Sequence of chain 1.D:
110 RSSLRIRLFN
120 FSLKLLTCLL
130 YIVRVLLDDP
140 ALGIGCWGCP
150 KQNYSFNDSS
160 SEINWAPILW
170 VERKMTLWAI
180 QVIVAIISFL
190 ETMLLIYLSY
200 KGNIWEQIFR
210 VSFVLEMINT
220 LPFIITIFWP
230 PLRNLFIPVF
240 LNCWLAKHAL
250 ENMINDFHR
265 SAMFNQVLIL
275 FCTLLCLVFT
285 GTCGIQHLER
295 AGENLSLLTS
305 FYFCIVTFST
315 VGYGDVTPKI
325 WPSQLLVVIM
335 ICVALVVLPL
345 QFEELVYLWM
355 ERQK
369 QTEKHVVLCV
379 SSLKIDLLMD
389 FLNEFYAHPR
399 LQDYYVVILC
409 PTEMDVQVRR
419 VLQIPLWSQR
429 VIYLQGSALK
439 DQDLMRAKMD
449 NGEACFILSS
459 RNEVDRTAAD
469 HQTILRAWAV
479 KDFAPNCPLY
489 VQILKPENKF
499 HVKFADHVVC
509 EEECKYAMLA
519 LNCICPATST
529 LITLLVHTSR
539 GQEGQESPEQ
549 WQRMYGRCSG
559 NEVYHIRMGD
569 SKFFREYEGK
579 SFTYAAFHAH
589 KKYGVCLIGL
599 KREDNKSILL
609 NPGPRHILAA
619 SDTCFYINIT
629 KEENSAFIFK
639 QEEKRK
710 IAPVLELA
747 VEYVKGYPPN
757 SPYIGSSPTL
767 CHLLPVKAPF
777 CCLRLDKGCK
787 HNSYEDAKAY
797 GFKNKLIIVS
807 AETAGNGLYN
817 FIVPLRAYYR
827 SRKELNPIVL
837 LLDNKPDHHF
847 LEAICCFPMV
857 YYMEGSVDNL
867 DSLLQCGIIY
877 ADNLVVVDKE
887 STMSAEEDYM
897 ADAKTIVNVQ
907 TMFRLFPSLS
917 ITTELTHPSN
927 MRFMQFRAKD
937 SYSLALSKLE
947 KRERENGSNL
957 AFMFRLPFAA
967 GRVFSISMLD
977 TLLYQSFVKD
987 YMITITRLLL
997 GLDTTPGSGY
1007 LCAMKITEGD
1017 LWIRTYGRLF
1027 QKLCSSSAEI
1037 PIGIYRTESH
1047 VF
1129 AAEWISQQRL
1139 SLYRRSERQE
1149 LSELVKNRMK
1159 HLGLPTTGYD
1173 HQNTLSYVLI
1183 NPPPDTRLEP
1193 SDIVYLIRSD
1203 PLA

Sequence of chain 1.A:
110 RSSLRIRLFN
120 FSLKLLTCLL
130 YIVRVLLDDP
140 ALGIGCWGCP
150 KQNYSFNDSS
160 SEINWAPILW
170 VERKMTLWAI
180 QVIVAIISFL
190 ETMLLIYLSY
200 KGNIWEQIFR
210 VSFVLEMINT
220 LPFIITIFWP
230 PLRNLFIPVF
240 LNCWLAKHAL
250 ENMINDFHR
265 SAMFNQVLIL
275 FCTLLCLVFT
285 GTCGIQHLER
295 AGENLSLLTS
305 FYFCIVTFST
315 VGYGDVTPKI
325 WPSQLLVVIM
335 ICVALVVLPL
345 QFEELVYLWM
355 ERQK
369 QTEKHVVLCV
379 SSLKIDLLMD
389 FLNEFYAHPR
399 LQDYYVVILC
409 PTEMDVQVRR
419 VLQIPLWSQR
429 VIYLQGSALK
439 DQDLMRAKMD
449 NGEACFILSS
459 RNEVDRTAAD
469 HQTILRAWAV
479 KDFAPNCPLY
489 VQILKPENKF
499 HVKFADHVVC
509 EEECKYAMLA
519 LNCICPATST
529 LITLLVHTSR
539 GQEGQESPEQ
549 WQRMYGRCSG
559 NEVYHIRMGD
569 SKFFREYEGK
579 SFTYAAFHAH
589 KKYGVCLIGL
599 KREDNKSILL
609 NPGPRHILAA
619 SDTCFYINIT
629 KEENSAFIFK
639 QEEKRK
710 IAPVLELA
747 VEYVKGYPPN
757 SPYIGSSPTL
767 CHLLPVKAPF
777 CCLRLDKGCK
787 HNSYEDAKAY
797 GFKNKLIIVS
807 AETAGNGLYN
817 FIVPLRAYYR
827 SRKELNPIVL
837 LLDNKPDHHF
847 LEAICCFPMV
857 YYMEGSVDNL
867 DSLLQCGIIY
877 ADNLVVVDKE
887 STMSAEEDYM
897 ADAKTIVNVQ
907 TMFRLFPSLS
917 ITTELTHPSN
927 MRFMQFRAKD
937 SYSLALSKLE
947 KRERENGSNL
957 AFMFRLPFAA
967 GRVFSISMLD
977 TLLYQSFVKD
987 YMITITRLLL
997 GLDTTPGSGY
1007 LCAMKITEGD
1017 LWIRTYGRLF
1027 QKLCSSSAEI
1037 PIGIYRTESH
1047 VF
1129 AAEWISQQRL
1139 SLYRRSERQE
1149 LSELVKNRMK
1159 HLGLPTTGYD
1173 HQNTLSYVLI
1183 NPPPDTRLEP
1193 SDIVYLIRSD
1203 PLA

Sequence of chain 1.C:
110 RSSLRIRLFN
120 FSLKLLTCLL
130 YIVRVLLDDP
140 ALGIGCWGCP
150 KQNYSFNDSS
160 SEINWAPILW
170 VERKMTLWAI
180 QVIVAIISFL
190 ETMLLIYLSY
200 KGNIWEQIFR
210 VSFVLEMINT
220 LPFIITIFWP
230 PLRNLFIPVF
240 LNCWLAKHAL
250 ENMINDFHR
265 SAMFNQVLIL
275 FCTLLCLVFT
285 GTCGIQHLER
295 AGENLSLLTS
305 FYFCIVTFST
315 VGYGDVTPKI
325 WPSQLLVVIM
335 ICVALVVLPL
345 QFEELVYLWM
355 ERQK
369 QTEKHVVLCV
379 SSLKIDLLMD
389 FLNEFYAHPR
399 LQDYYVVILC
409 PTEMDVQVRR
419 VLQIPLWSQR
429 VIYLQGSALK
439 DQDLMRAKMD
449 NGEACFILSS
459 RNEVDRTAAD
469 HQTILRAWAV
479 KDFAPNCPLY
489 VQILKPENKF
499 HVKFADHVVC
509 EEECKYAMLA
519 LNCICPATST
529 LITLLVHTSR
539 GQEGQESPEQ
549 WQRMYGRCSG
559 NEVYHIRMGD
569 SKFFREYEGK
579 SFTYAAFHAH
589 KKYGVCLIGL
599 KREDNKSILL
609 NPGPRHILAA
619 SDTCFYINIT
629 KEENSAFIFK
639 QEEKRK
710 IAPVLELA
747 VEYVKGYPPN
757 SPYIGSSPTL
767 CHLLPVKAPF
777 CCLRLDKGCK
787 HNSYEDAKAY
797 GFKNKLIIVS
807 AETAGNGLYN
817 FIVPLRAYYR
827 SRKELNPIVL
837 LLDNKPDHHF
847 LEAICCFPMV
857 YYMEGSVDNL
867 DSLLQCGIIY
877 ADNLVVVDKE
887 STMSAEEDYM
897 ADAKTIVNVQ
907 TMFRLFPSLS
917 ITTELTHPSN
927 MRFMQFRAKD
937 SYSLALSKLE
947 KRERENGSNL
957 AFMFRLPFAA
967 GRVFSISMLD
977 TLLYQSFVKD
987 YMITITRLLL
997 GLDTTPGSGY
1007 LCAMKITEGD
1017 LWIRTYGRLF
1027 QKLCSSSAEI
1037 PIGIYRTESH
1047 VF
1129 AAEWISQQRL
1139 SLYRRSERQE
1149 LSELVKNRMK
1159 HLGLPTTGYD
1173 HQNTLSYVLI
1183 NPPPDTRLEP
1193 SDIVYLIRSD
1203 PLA

The small molecule below binds the protein below.
Small molecule (SMILES): COc1cc(-c2noc([C@H](C)NC(=O)c3cc(C(F)(F)F)nn3C)n2)ccn1

Binding-site contacts:
Ligand atom C27 contacts residue LEU339 of chain 1.A at 4.0 Å (hydrophobic).
Ligand atom N10 contacts residue PHE312 of chain 1.C at 3.1 Å (h-bond).
Ligand atom C14 contacts residue THR311 of chain 1.C at 4.0 Å.
Ligand atom C17 contacts residue SER313 of chain 1.D at 2.8 Å.
Ligand atom C20 contacts residue PHE312 of chain 1.C at 3.9 Å (hydrophobic).
Ligand atom C22 contacts residue PHE312 of chain 1.C at 4.1 Å (hydrophobic).
Ligand atom F03 contacts residue MET334 of chain 1.C at 3.6 Å.
Ligand atom O05 contacts residue PHE312 of chain 1.C at 2.6 Å.
Ligand atom C15 contacts residue LEU339 of chain 1.C at 4.1 Å (hydrophobic).
Ligand atom N12 contacts residue LEU339 of chain 1.A at 3.9 Å.
Ligand atom C19 contacts residue MET334 of chain 1.C at 3.9 Å (hydrophobic).
Ligand atom C25 contacts residue PHE312 of chain 1.C at 3.6 Å (hydrophobic).
Ligand atom F02 contacts residue CYS308 of chain 1.C at 3.7 Å.
Ligand atom C18 contacts residue THR311 of chain 1.C at 3.6 Å.
Ligand atom C17 contacts residue ILE335 of chain 1.C at 3.8 Å (hydrophobic).
Ligand atom C23 contacts residue CYS308 of chain 1.C at 3.5 Å (hydrophobic).
Ligand atom F01 contacts residue THR311 of chain 1.C at 3.7 Å.
Ligand atom F01 contacts residue CYS308 of chain 1.C at 2.3 Å.
Ligand atom F02 contacts residue GLY285 of chain 1.C at 3.3 Å.
Ligand atom C28 contacts residue THR314 of chain 1.C at 3.8 Å.
Ligand atom C14 contacts residue PHE312 of chain 1.C at 3.8 Å (hydrophobic).
Ligand atom C23 contacts residue MET334 of chain 1.C at 3.4 Å (hydrophobic).
Ligand atom F02 contacts residue MET334 of chain 1.C at 2.4 Å.
Ligand atom C21 contacts residue PHE312 of chain 1.C at 3.1 Å (hydrophobic).
Ligand atom O05 contacts residue THR311 of chain 1.C at 2.3 Å (h-bond).
Ligand atom C15 contacts residue PHE312 of chain 1.C at 4.0 Å (hydrophobic).
Ligand atom C19 contacts residue THR311 of chain 1.C at 4.1 Å.
Ligand atom C17 contacts residue LEU339 of chain 1.C at 3.5 Å (hydrophobic).
Ligand atom C16 contacts residue PHE312 of chain 1.C at 3.5 Å (hydrophobic).
Ligand atom N11 contacts residue LEU342 of chain 1.C at 4.0 Å.
Ligand atom N10 contacts residue THR314 of chain 1.C at 3.9 Å.
Ligand atom O04 contacts residue LEU339 of chain 1.C at 3.4 Å.
Ligand atom C18 contacts residue ILE335 of chain 1.C at 4.1 Å (hydrophobic).
Ligand atom C21 contacts residue LEU281 of chain 1.C at 3.4 Å (hydrophobic).
Ligand atom C27 contacts residue PHE312 of chain 1.C at 3.9 Å (hydrophobic).
Ligand atom N08 contacts residue PHE312 of chain 1.C at 4.1 Å.
Ligand atom C13 contacts residue SER313 of chain 1.D at 3.5 Å.
Ligand atom C28 contacts residue SER313 of chain 1.C at 3.9 Å.
Ligand atom N07 contacts residue ALA338 of chain 1.C at 3.8 Å.
Ligand atom C16 contacts residue THR311 of chain 1.C at 3.3 Å.